Sequence of chain 1.B:
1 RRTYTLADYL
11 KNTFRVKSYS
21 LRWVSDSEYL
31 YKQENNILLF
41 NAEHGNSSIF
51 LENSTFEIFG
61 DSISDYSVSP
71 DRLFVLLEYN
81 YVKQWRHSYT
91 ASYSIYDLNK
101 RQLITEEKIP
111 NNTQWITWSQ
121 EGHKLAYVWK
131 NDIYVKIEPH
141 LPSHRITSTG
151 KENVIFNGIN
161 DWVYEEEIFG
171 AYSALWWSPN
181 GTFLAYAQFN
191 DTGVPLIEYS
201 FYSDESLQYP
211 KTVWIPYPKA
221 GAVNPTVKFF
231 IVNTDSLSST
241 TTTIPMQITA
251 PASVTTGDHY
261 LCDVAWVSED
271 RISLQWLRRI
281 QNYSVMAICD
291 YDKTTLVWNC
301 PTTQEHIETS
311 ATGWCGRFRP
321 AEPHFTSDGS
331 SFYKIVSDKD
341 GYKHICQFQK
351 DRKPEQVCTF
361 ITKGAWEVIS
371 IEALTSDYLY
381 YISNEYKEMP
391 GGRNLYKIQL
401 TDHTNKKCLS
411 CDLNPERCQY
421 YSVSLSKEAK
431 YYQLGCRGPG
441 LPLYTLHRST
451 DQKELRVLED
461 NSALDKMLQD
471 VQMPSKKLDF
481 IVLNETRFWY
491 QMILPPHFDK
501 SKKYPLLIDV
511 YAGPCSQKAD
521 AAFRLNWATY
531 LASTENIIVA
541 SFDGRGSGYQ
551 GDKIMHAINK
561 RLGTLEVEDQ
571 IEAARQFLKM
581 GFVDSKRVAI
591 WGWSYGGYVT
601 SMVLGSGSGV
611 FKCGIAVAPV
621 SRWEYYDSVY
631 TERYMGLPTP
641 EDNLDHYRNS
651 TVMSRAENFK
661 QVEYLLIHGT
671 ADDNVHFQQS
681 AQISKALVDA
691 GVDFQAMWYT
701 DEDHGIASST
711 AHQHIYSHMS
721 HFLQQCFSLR

The small molecule below binds the protein below.
Small molecule (SMILES): CC(=O)N[C@@H]1[C@@H](O)[C@H](O)[C@@H](CO)O[C@H]1O

Binding-site contacts:
Ligand atom O4 contacts residue THR192 of chain 1.B at 4.1 Å.
Ligand atom C7 contacts residue GLN188 of chain 1.B at 4.1 Å.
Ligand atom C7 contacts residue ASN190 of chain 1.B at 3.5 Å.
Ligand atom C8 contacts residue LYS228 of chain 1.B at 3.4 Å.
Ligand atom C3 contacts residue ASN190 of chain 1.B at 2.7 Å.
Ligand atom N2 contacts residue LYS228 of chain 1.B at 3.5 Å (salt-bridge).
Ligand atom C6 contacts residue ASN190 of chain 1.B at 4.2 Å.
Ligand atom C7 contacts residue ILE155 of chain 1.B at 4.2 Å (hydrophobic).
Ligand atom C7 contacts residue LYS228 of chain 1.B at 4.0 Å.
Ligand atom C1 contacts residue ASN190 of chain 1.B at 1.4 Å.
Ligand atom C4 contacts residue THR192 of chain 1.B at 4.2 Å.
Ligand atom O7 contacts residue ASN190 of chain 1.B at 3.5 Å (h-bond).
Ligand atom O5 contacts residue ASN190 of chain 1.B at 2.4 Å (h-bond).
Ligand atom O4 contacts residue ASN190 of chain 1.B at 4.3 Å.
Ligand atom O6 contacts residue THR192 of chain 1.B at 4.4 Å.
Ligand atom C6 contacts residue THR192 of chain 1.B at 3.4 Å.
Ligand atom C4 contacts residue ASN190 of chain 1.B at 3.4 Å.
Ligand atom O7 contacts residue ILE155 of chain 1.B at 3.7 Å.
Ligand atom C5 contacts residue THR192 of chain 1.B at 3.2 Å.
Ligand atom C2 contacts residue ASN190 of chain 1.B at 2.4 Å.
Ligand atom C5 contacts residue ASN190 of chain 1.B at 2.8 Å.
Ligand atom O3 contacts residue ASN190 of chain 1.B at 4.0 Å.
Ligand atom O5 contacts residue THR226 of chain 1.B at 4.5 Å.
Ligand atom O5 contacts residue THR192 of chain 1.B at 4.1 Å.
Ligand atom N2 contacts residue ASN190 of chain 1.B at 3.0 Å (h-bond).
Ligand atom C8 contacts residue GLN188 of chain 1.B at 3.0 Å.
Ligand atom C1 contacts residue THR226 of chain 1.B at 4.3 Å.
Ligand atom N2 contacts residue GLN188 of chain 1.B at 4.5 Å.